Binding-site contacts:
Ligand atom N2 contacts residue ASN23 of chain 1.L at 2.7 Å (h-bond).
Ligand atom C5 contacts residue ASN23 of chain 1.L at 3.8 Å.
Ligand atom C7 contacts residue ASN23 of chain 1.L at 3.7 Å.
Ligand atom C8 contacts residue THR21 of chain 1.L at 3.8 Å.
Ligand atom C8 contacts residue SER7 of chain 1.L at 3.2 Å.
Ligand atom O7 contacts residue ASN23 of chain 1.L at 4.3 Å.
Ligand atom O6 contacts residue ASN23 of chain 1.L at 4.4 Å.
Ligand atom C3 contacts residue ASN23 of chain 1.L at 3.7 Å.
Ligand atom C7 contacts residue SER7 of chain 1.L at 3.8 Å.
Ligand atom C1 contacts residue ASN23 of chain 1.L at 1.4 Å.
Ligand atom O7 contacts residue SER7 of chain 1.L at 4.1 Å.
Ligand atom C4 contacts residue ASN23 of chain 1.L at 4.3 Å.
Ligand atom O5 contacts residue ASN23 of chain 1.L at 2.6 Å (h-bond).
Ligand atom C2 contacts residue ASN23 of chain 1.L at 2.4 Å.

Sequence of chain 1.L:
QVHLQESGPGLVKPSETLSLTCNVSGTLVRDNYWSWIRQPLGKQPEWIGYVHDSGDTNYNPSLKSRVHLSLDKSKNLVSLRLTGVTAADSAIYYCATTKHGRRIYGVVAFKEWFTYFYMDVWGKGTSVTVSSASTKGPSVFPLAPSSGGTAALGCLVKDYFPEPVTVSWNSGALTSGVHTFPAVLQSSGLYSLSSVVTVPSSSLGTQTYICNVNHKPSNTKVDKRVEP

A protein and the small-molecule ligand that binds it are described below.
Small molecule (SMILES): CC(=O)N[C@@H]1[C@@H](O)[C@H](O)[C@@H](CO)O[C@H]1O